Sequence of chain 1.C:
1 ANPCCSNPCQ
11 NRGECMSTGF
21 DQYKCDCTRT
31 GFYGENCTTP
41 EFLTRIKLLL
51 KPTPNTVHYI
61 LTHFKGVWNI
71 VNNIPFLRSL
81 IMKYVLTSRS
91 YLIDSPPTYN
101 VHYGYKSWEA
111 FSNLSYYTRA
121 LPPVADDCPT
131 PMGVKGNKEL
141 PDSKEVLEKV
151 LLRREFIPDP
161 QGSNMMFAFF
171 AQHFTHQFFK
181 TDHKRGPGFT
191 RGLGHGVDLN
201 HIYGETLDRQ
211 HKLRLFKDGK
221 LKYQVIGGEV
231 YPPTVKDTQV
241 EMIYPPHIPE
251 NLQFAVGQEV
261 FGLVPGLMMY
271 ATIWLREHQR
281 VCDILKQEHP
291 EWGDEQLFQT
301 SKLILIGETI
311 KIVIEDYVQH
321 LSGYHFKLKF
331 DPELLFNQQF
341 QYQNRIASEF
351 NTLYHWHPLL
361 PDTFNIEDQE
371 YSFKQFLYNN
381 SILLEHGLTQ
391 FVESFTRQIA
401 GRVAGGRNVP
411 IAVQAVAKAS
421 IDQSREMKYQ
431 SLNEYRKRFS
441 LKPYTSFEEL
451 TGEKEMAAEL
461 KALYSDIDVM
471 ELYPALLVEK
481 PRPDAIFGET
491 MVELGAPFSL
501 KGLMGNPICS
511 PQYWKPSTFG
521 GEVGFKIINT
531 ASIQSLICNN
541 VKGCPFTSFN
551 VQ

Binding-site contacts:
Ligand atom O6 contacts residue TYR371 of chain 1.C at 3.3 Å (h-bond).
Ligand atom C3 contacts residue ASN379 of chain 1.C at 3.8 Å.
Ligand atom O6 contacts residue GLU385 of chain 1.C at 4.1 Å.
Ligand atom O3 contacts residue GLN375 of chain 1.C at 3.6 Å.
Ligand atom C6 contacts residue ILE382 of chain 1.C at 4.3 Å (hydrophobic).
Ligand atom C6 contacts residue GLU385 of chain 1.C at 4.2 Å.
Ligand atom O6 contacts residue ILE382 of chain 1.C at 3.4 Å.
Ligand atom C5 contacts residue ASN379 of chain 1.C at 3.6 Å.
Ligand atom C4 contacts residue TYR371 of chain 1.C at 4.4 Å (hydrophobic).
Ligand atom C7 contacts residue GLN375 of chain 1.C at 4.3 Å.
Ligand atom C1 contacts residue ASN379 of chain 1.C at 1.4 Å.
Ligand atom O7 contacts residue GLN375 of chain 1.C at 3.2 Å.
Ligand atom N2 contacts residue GLN375 of chain 1.C at 4.4 Å.
Ligand atom C1 contacts residue GLN375 of chain 1.C at 4.0 Å.
Ligand atom C1 contacts residue ILE382 of chain 1.C at 4.2 Å (hydrophobic).
Ligand atom O5 contacts residue ILE382 of chain 1.C at 3.3 Å.
Ligand atom O5 contacts residue TYR371 of chain 1.C at 4.4 Å.
Ligand atom N2 contacts residue ASN379 of chain 1.C at 2.9 Å (h-bond).
Ligand atom C4 contacts residue ASN379 of chain 1.C at 4.2 Å.
Ligand atom O5 contacts residue ASN379 of chain 1.C at 2.4 Å (h-bond).
Ligand atom C7 contacts residue ASN379 of chain 1.C at 4.0 Å.
Ligand atom C5 contacts residue ILE382 of chain 1.C at 4.4 Å (hydrophobic).
Ligand atom C2 contacts residue GLN375 of chain 1.C at 4.0 Å.
Ligand atom C2 contacts residue ASN379 of chain 1.C at 2.4 Å.

A protein and the small-molecule ligand that binds it are described below.
Small molecule (SMILES): CC(=O)N[C@@H]1[C@@H](O)[C@H](O)[C@@H](CO)O[C@H]1O